Sequence of chain 2.V:
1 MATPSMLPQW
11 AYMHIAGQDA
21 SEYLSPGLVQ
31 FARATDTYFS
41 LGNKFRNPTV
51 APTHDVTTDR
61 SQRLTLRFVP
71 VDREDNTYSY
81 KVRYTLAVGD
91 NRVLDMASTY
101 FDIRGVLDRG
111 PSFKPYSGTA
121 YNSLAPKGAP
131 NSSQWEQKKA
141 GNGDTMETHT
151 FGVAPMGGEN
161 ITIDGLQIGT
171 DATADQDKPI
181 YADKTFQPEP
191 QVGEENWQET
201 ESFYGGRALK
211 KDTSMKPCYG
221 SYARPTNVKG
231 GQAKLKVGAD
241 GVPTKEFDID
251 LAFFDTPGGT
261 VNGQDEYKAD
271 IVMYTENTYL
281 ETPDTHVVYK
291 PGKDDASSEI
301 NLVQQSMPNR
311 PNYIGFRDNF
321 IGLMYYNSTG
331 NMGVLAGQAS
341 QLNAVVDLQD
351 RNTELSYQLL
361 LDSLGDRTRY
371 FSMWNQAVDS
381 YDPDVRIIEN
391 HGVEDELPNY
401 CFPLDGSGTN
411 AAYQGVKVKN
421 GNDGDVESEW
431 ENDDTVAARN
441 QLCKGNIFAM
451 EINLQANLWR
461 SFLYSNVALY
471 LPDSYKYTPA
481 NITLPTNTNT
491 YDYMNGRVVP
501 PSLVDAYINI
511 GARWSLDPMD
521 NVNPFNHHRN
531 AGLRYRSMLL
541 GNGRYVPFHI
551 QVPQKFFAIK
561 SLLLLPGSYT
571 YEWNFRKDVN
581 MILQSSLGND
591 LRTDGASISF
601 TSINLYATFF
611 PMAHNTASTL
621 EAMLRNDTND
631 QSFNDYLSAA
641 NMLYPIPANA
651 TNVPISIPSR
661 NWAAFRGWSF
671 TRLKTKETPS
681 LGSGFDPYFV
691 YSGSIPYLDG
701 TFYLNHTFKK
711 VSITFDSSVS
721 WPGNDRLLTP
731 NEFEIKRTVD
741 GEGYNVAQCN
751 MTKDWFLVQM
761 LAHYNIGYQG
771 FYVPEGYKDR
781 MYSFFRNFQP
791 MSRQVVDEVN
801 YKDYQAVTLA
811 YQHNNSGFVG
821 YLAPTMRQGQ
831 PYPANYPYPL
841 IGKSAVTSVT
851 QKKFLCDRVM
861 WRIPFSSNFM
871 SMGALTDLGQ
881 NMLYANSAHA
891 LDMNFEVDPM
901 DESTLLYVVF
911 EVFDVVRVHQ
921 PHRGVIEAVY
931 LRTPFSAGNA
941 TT

Sequence of chain 2.X:
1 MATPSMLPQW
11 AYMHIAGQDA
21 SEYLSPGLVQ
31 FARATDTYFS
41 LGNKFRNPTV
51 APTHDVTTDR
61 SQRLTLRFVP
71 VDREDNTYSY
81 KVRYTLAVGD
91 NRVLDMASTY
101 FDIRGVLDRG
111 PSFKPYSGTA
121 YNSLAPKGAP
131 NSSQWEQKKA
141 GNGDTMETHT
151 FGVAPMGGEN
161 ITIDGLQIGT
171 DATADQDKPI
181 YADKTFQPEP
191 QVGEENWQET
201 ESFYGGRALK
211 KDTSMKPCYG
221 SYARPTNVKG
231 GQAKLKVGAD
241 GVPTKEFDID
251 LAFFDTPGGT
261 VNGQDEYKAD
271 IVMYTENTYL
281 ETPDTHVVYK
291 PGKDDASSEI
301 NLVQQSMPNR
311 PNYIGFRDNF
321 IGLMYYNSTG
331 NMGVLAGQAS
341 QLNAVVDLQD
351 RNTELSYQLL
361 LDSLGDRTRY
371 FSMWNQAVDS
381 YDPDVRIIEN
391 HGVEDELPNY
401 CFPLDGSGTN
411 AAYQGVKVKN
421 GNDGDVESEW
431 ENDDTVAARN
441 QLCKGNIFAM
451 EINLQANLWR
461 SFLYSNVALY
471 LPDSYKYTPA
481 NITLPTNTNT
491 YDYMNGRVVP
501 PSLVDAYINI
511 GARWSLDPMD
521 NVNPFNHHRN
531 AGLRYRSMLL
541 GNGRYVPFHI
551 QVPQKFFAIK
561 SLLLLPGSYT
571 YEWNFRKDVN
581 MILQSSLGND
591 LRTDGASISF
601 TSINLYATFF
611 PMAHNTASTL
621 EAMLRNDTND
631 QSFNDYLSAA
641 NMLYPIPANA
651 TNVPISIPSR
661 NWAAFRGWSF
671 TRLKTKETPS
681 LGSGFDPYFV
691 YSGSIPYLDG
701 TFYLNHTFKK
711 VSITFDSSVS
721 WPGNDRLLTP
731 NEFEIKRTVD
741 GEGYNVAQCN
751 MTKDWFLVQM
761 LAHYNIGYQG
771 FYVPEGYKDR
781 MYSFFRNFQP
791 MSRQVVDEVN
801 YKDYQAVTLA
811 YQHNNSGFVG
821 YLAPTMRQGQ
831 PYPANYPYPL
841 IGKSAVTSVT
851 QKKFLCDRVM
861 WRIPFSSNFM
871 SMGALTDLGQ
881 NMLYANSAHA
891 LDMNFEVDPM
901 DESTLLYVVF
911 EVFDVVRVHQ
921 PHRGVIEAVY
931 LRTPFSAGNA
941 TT

The protein below binds the small molecule below.
Small molecule (SMILES): CC[C@H](C)[C@H](NC(=O)[C@@H](N)CC(=O)O)C(=O)N[C@@H](CC(N)=O)C(=O)N[C@@H](Cc1ccccc1)C(=O)N[C@@H](CO)C(=O)N[C@@H](CO)C(=O)N[C@H](C=O)CC(C)C

Binding-site contacts:
Ligand atom CG contacts residue GLY667 of chain 2.X at 3.7 Å.
Ligand atom N contacts residue ARG666 of chain 2.X at 3.4 Å (salt-bridge).
Ligand atom CG2 contacts residue TYR636 of chain 2.X at 3.8 Å (hydrophobic).
Ligand atom CD1 contacts residue SER21 of chain 2.V at 3.4 Å.
Ligand atom N contacts residue ALA874 of chain 2.X at 3.8 Å.
Ligand atom CA contacts residue ARG666 of chain 2.X at 3.6 Å.
Ligand atom CB contacts residue ARG666 of chain 2.X at 3.9 Å.
Ligand atom CB contacts residue GLY42 of chain 2.V at 3.7 Å.
Ligand atom CG contacts residue GLU911 of chain 2.X at 3.5 Å.
Ligand atom O contacts residue ARG46 of chain 2.V at 3.9 Å.
Ligand atom CD1 contacts residue ARG33 of chain 2.V at 3.8 Å.
Ligand atom C contacts residue ASN634 of chain 2.X at 3.8 Å.
Ligand atom OG contacts residue ARG46 of chain 2.V at 3.2 Å.
Ligand atom O contacts residue GLY42 of chain 2.V at 3.5 Å.
Ligand atom OD2 contacts residue GLY667 of chain 2.X at 3.7 Å.
Ligand atom OG contacts residue PHE45 of chain 2.V at 3.3 Å (h-bond).
Ligand atom ND2 contacts residue THR49 of chain 2.V at 3.9 Å.
Ligand atom CB contacts residue ASN47 of chain 2.V at 3.7 Å.
Ligand atom N contacts residue GLY42 of chain 2.V at 3.5 Å (h-bond).
Ligand atom O contacts residue ASN634 of chain 2.X at 3.0 Å (h-bond).
Ligand atom CG contacts residue ASN634 of chain 2.X at 3.9 Å.
Ligand atom O contacts residue ASN43 of chain 2.V at 3.6 Å.
Ligand atom OD1 contacts residue ASN634 of chain 2.X at 3.2 Å (h-bond).
Ligand atom CD1 contacts residue ARG46 of chain 2.V at 3.9 Å.
Ligand atom OD2 contacts residue PRO864 of chain 2.X at 3.6 Å.
Ligand atom CB contacts residue ALA874 of chain 2.X at 3.9 Å (hydrophobic).
Ligand atom N contacts residue SER871 of chain 2.X at 3.6 Å.
Ligand atom OD1 contacts residue GLY667 of chain 2.X at 3.3 Å (h-bond).
Ligand atom N contacts residue ARG666 of chain 2.X at 3.4 Å.
Ligand atom CD2 contacts residue ALA20 of chain 2.V at 3.8 Å (hydrophobic).
Ligand atom N contacts residue ARG46 of chain 2.V at 3.9 Å.
Ligand atom CB contacts residue PHE913 of chain 2.X at 3.9 Å (hydrophobic).
Ligand atom OD1 contacts residue ARG666 of chain 2.X at 3.7 Å.
Ligand atom CE1 contacts residue ARG46 of chain 2.V at 3.7 Å.
Ligand atom CB contacts residue GLU911 of chain 2.X at 3.6 Å.
Ligand atom OD2 contacts residue GLU911 of chain 2.X at 3.4 Å (salt-bridge).
Ligand atom N contacts residue GLY873 of chain 2.X at 3.8 Å.
Ligand atom C contacts residue ARG666 of chain 2.X at 3.7 Å.
Ligand atom O contacts residue ALA874 of chain 2.X at 3.7 Å.
Ligand atom CD1 contacts residue ARG666 of chain 2.X at 3.9 Å.